A small-molecule ligand and the protein it binds are described below.
Small molecule (SMILES): CC(=O)N[C@@H]1[C@@H](O)[C@H](O)[C@@H](CO)O[C@H]1O

Binding-site contacts:
Ligand atom C7 contacts residue SER310 of chain 1.A at 3.6 Å.
Ligand atom C7 contacts residue ASN148 of chain 1.A at 3.6 Å.
Ligand atom C1 contacts residue ASN148 of chain 1.A at 1.4 Å.
Ligand atom C8 contacts residue PHE245 of chain 1.A at 4.2 Å (hydrophobic).
Ligand atom O4 contacts residue ARG248 of chain 1.A at 3.3 Å (salt-bridge).
Ligand atom O7 contacts residue PRO98 of chain 1.A at 3.8 Å.
Ligand atom O7 contacts residue VAL140 of chain 1.A at 4.3 Å.
Ligand atom C3 contacts residue ASN148 of chain 1.A at 3.8 Å.
Ligand atom C2 contacts residue ASN148 of chain 1.A at 2.5 Å.
Ligand atom C3 contacts residue SER310 of chain 1.A at 3.9 Å.
Ligand atom O7 contacts residue ASN246 of chain 1.A at 4.1 Å.
Ligand atom O4 contacts residue VAL309 of chain 1.A at 4.0 Å.
Ligand atom C4 contacts residue ASN148 of chain 1.A at 4.2 Å.
Ligand atom O3 contacts residue ARG248 of chain 1.A at 3.7 Å.
Ligand atom C4 contacts residue ASP97 of chain 1.A at 4.2 Å.
Ligand atom O3 contacts residue CYS308 of chain 1.A at 3.3 Å (h-bond).
Ligand atom C8 contacts residue SER310 of chain 1.A at 3.6 Å.
Ligand atom C1 contacts residue VAL309 of chain 1.A at 4.0 Å (hydrophobic).
Ligand atom C8 contacts residue LEU147 of chain 1.A at 4.2 Å (hydrophobic).
Ligand atom C5 contacts residue VAL309 of chain 1.A at 3.4 Å (hydrophobic).
Ligand atom O5 contacts residue ASN148 of chain 1.A at 2.3 Å (h-bond).
Ligand atom N2 contacts residue ASN148 of chain 1.A at 3.0 Å (h-bond).
Ligand atom O5 contacts residue NAG1 of chain 1.K at 3.9 Å.
Ligand atom C4 contacts residue VAL309 of chain 1.A at 4.0 Å (hydrophobic).
Ligand atom C3 contacts residue CYS308 of chain 1.A at 4.1 Å (hydrophobic).
Ligand atom O7 contacts residue ASN148 of chain 1.A at 3.8 Å.
Ligand atom O5 contacts residue VAL309 of chain 1.A at 4.1 Å.
Ligand atom C1 contacts residue SER310 of chain 1.A at 3.5 Å.
Ligand atom O3 contacts residue ASP97 of chain 1.A at 3.9 Å.
Ligand atom O6 contacts residue LYS138 of chain 1.A at 3.6 Å.
Ligand atom C3 contacts residue VAL309 of chain 1.A at 3.9 Å (hydrophobic).
Ligand atom C6 contacts residue NAG1 of chain 1.K at 3.6 Å.
Ligand atom C8 contacts residue ASN246 of chain 1.A at 3.5 Å.
Ligand atom C8 contacts residue VAL140 of chain 1.A at 4.2 Å (hydrophobic).
Ligand atom C5 contacts residue ASN148 of chain 1.A at 3.6 Å.
Ligand atom C7 contacts residue ASN246 of chain 1.A at 4.2 Å.
Ligand atom C5 contacts residue NAG1 of chain 1.K at 4.1 Å.
Ligand atom C2 contacts residue SER310 of chain 1.A at 3.4 Å.
Ligand atom O5 contacts residue LYS138 of chain 1.A at 3.8 Å.
Ligand atom N2 contacts residue SER310 of chain 1.A at 2.7 Å (h-bond).

Sequence of chain 1.A:
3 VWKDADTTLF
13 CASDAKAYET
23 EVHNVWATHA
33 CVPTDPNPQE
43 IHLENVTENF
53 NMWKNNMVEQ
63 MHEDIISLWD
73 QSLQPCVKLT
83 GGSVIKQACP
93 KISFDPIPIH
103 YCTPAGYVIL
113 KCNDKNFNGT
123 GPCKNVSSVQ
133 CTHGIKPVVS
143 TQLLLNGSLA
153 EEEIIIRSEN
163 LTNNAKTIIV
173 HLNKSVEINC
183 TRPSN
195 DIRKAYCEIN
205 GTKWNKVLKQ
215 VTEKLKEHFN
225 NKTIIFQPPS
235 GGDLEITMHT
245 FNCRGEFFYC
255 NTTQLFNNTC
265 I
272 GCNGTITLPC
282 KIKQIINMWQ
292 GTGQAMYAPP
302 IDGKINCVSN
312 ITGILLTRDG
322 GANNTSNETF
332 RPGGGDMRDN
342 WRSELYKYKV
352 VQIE